This protein binds this small molecule.
Small molecule (SMILES): CC(=O)N[C@@H]1[C@@H](O)[C@H](O)[C@@H](CO)O[C@H]1O

Sequence of chain 1.A:
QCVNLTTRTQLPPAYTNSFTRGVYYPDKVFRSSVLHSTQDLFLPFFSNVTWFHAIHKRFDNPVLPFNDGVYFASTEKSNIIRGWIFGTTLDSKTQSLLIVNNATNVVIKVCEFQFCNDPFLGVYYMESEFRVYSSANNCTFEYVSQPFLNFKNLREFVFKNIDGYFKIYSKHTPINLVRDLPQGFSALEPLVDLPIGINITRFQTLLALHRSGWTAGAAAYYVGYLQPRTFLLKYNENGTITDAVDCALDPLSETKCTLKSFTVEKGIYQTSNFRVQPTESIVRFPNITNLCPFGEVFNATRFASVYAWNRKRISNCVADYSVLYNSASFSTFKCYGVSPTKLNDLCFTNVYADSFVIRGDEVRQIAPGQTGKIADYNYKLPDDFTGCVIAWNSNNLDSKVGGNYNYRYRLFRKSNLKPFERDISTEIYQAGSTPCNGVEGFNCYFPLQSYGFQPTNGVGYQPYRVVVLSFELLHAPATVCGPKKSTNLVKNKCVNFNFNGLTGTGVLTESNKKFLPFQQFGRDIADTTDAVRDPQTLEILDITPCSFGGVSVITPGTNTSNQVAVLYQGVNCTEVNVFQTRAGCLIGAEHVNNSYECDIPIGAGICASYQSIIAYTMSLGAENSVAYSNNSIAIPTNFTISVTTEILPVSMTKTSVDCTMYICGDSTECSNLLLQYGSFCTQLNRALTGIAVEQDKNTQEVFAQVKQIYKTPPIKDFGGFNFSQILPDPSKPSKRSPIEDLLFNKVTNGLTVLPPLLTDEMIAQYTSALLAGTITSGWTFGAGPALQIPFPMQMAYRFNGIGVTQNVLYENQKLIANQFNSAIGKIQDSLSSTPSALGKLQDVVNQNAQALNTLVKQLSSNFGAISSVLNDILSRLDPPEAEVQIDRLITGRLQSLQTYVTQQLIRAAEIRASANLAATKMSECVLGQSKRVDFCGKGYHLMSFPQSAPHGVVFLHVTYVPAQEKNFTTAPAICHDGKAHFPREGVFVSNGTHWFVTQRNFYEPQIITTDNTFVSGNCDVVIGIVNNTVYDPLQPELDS

Binding-site contacts:
Ligand atom C8 contacts residue PHE338 of chain 1.A at 3.9 Å (hydrophobic).
Ligand atom C6 contacts residue SER373 of chain 1.A at 4.3 Å.
Ligand atom C2 contacts residue ASN343 of chain 1.A at 2.6 Å.
Ligand atom C8 contacts residue PHE342 of chain 1.A at 4.4 Å (hydrophobic).
Ligand atom O7 contacts residue PHE374 of chain 1.A at 4.3 Å.
Ligand atom C8 contacts residue GLY339 of chain 1.A at 4.5 Å.
Ligand atom N2 contacts residue ASN343 of chain 1.A at 2.7 Å (h-bond).
Ligand atom C7 contacts residue PHE342 of chain 1.A at 4.4 Å (hydrophobic).
Ligand atom C7 contacts residue ASN343 of chain 1.A at 3.1 Å.
Ligand atom C5 contacts residue ASN343 of chain 1.A at 3.6 Å.
Ligand atom O7 contacts residue ASN343 of chain 1.A at 3.8 Å.
Ligand atom C8 contacts residue LEU368 of chain 1.A at 4.1 Å (hydrophobic).
Ligand atom O7 contacts residue PHE342 of chain 1.A at 4.1 Å.
Ligand atom C1 contacts residue ASN343 of chain 1.A at 1.4 Å.
Ligand atom C3 contacts residue ASN343 of chain 1.A at 3.9 Å.
Ligand atom C4 contacts residue ASN343 of chain 1.A at 4.2 Å.
Ligand atom O7 contacts residue LEU368 of chain 1.A at 4.0 Å.
Ligand atom O5 contacts residue ASN343 of chain 1.A at 2.3 Å (h-bond).
Ligand atom C8 contacts residue ASN343 of chain 1.A at 3.5 Å.